Sequence of chain 6.B:
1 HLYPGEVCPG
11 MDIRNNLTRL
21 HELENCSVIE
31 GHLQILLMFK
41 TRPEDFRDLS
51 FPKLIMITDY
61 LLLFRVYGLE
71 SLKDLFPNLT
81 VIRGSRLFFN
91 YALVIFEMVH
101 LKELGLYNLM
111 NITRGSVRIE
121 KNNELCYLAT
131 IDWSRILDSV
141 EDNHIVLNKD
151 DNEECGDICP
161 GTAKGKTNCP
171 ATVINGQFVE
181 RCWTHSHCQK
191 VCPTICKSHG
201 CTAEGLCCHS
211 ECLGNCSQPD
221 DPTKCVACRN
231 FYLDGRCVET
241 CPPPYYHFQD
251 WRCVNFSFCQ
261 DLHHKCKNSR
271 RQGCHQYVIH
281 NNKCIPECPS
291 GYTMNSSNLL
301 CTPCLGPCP

The protein below binds the small molecule below.
Small molecule (SMILES): CC(=O)N[C@H]1[C@H](O[C@H]2[C@H](O)[C@@H](NC(C)=O)CO[C@@H]2CO[C@@H]2O[C@@H](C)[C@@H](O)[C@@H](O)[C@@H]2O)O[C@H](CO)[C@@H](O[C@@H]2O[C@H](CO)[C@@H](O)[C@H](O)[C@@H]2O)[C@@H]1O

Binding-site contacts:
Ligand atom C1 contacts residue ASN25 of chain 6.B at 1.4 Å.
Ligand atom O7 contacts residue GLU6 of chain 6.B at 3.7 Å.
Ligand atom C3 contacts residue GLU24 of chain 6.B at 3.5 Å.
Ligand atom C8 contacts residue GLU22 of chain 6.B at 4.0 Å.
Ligand atom C4 contacts residue ASN25 of chain 6.B at 4.2 Å.
Ligand atom C3 contacts residue ASN25 of chain 6.B at 3.8 Å.
Ligand atom C5 contacts residue GLU24 of chain 6.B at 4.2 Å.
Ligand atom C7 contacts residue ASN25 of chain 6.B at 3.6 Å.
Ligand atom O3 contacts residue GLU24 of chain 6.B at 4.5 Å.
Ligand atom N2 contacts residue GLU24 of chain 6.B at 3.1 Å (salt-bridge).
Ligand atom O7 contacts residue ASN25 of chain 6.B at 3.8 Å.
Ligand atom C8 contacts residue HIS21 of chain 6.B at 4.3 Å.
Ligand atom O5 contacts residue ASN25 of chain 6.B at 2.3 Å (h-bond).
Ligand atom C2 contacts residue ASN25 of chain 6.B at 2.5 Å.
Ligand atom C2 contacts residue GLU24 of chain 6.B at 3.5 Å.
Ligand atom C5 contacts residue ASN25 of chain 6.B at 3.6 Å.
Ligand atom C7 contacts residue GLU24 of chain 6.B at 4.2 Å.
Ligand atom C1 contacts residue GLU6 of chain 6.B at 4.4 Å.
Ligand atom N2 contacts residue ASN25 of chain 6.B at 2.9 Å (h-bond).
Ligand atom C1 contacts residue GLU24 of chain 6.B at 3.3 Å.
Ligand atom C4 contacts residue GLU24 of chain 6.B at 4.5 Å.
Ligand atom C7 contacts residue GLU6 of chain 6.B at 4.4 Å.
Ligand atom O5 contacts residue GLU24 of chain 6.B at 4.2 Å.